Sequence of chain 12.A:
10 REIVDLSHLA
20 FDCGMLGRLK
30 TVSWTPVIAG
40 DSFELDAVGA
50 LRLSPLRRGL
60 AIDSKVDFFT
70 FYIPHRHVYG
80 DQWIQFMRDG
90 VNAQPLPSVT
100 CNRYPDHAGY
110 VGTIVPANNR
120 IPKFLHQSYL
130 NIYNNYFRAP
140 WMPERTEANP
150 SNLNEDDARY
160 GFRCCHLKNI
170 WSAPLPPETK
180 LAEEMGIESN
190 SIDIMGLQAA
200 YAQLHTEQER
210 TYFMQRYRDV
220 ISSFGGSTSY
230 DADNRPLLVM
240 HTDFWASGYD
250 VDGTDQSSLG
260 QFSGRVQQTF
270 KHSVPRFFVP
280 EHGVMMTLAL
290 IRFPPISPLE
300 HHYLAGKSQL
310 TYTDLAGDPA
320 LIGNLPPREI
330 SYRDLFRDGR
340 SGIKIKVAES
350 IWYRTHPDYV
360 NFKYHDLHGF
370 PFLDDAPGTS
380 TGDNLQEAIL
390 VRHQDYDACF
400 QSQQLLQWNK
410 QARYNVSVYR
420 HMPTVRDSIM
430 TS

Sequence of chain 12.C:
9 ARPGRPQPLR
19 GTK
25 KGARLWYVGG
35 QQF

Binding-site contacts:
Ligand atom C1' contacts residue DC1 of chain 12.E at 3.6 Å.
Ligand atom O4' contacts residue PHE212 of chain 12.A at 3.4 Å.
Ligand atom O3' contacts residue ARG425 of chain 13.A at 3.8 Å.
Ligand atom O5' contacts residue TYR31 of chain 12.C at 3.4 Å (h-bond).
Ligand atom O3' contacts residue DC1 of chain 12.E at 3.3 Å.
Ligand atom O5' contacts residue ARG28 of chain 12.C at 3.4 Å.
Ligand atom N3 contacts residue PHE212 of chain 12.A at 2.9 Å.
Ligand atom C2 contacts residue ARG425 of chain 13.A at 3.1 Å.
Ligand atom O5' contacts residue DC1 of chain 12.H at 2.6 Å.
Ligand atom OP1 contacts residue GLY34 of chain 12.C at 3.8 Å.
Ligand atom O3' contacts residue THR423 of chain 13.A at 3.8 Å.
Ligand atom C1' contacts residue ALA27 of chain 12.C at 3.8 Å (hydrophobic).
Ligand atom N1 contacts residue GLU208 of chain 12.A at 1.5 Å (salt-bridge).
Ligand atom C2' contacts residue DC1 of chain 12.E at 2.2 Å.
Ligand atom N6 contacts residue GLU208 of chain 12.A at 3.4 Å (salt-bridge).
Ligand atom C5' contacts residue ARG28 of chain 12.C at 3.1 Å.
Ligand atom C6 contacts residue GLU208 of chain 12.A at 2.6 Å.
Ligand atom C4 contacts residue GLU208 of chain 12.A at 3.4 Å.
Ligand atom C5' contacts residue DC1 of chain 12.H at 2.3 Å.
Ligand atom OP2 contacts residue ASP426 of chain 13.A at 2.8 Å (salt-bridge).
Ligand atom OP2 contacts residue DC1 of chain 12.H at 2.0 Å.
Ligand atom OP2 contacts residue THR423 of chain 13.A at 2.9 Å.
Ligand atom O4' contacts residue ARG425 of chain 13.A at 3.7 Å.
Ligand atom N3 contacts residue ARG425 of chain 13.A at 3.1 Å (salt-bridge).
Ligand atom C1' contacts residue PHE212 of chain 12.A at 3.5 Å (hydrophobic).
Ligand atom C2 contacts residue PHE212 of chain 12.A at 3.8 Å (hydrophobic).
Ligand atom O3' contacts residue ARG28 of chain 12.C at 3.5 Å (salt-bridge).
Ligand atom C4 contacts residue ARG425 of chain 13.A at 3.6 Å.
Ligand atom C5' contacts residue TYR31 of chain 12.C at 2.9 Å (hydrophobic).
Ligand atom C3' contacts residue DC1 of chain 12.E at 2.9 Å.
Ligand atom N3 contacts residue GLU208 of chain 12.A at 2.7 Å (salt-bridge).
Ligand atom C4' contacts residue DC1 of chain 12.H at 2.8 Å.
Ligand atom OP2 contacts residue ARG425 of chain 13.A at 3.8 Å.
Ligand atom OP1 contacts residue ARG28 of chain 12.C at 3.2 Å (salt-bridge).
Ligand atom P contacts residue DC1 of chain 12.H at 2.5 Å.
Ligand atom P contacts residue ARG425 of chain 13.A at 3.5 Å.
Ligand atom C5 contacts residue GLU208 of chain 12.A at 3.4 Å.
Ligand atom C2 contacts residue GLU208 of chain 12.A at 1.6 Å.
Ligand atom N1 contacts residue ARG425 of chain 13.A at 3.6 Å (salt-bridge).
Ligand atom O5' contacts residue ARG425 of chain 13.A at 2.8 Å.

A small-molecule ligand and the protein it binds are described below.
Small molecule (SMILES): Nc1ncnc2c1N1CN2[C@H]2C[C@]3(OP3(O)(O)OC[C@H]3OCC[C@@H]3O[P](=O)(O)OC[C@H]3O[C@@H]1C[C@@H]3O)[C@@H](CO[P](=O)(O)O[C@H]1CCO[C@@H]1COP(=O)=O)O2

Sequence of chain 13.A:
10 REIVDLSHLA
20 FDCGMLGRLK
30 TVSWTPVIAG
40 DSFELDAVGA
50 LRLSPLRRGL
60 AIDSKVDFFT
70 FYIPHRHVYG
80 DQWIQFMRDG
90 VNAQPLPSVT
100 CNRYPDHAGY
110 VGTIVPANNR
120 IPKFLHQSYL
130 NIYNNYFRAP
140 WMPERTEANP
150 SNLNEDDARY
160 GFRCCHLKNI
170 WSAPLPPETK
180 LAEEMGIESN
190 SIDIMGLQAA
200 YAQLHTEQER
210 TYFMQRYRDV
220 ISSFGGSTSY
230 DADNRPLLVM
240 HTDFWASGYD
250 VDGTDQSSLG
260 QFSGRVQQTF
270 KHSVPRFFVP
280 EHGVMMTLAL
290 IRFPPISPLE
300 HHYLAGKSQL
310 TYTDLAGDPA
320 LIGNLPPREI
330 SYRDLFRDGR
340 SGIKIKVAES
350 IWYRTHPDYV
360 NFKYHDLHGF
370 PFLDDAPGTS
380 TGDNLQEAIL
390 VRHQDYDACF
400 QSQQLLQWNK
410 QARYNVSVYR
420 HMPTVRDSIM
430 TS